Sequence of chain 1.O:
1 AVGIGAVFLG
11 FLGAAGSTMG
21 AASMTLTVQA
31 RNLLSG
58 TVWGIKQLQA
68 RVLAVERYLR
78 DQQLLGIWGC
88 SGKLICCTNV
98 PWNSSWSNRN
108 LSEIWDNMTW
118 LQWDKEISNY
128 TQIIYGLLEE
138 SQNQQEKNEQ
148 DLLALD

Binding-site contacts:
Ligand atom C8 contacts residue LYS122 of chain 1.O at 3.6 Å.
Ligand atom O7 contacts residue ASN126 of chain 1.O at 4.1 Å.
Ligand atom C5 contacts residue ASN126 of chain 1.O at 3.8 Å.
Ligand atom C1 contacts residue ASN126 of chain 1.O at 1.4 Å.
Ligand atom O5 contacts residue ASN126 of chain 1.O at 2.7 Å (h-bond).
Ligand atom C4 contacts residue ASN126 of chain 1.O at 4.3 Å.
Ligand atom N2 contacts residue ASN126 of chain 1.O at 2.4 Å (h-bond).
Ligand atom C8 contacts residue ASN126 of chain 1.O at 4.3 Å.
Ligand atom C7 contacts residue ASN126 of chain 1.O at 3.5 Å.
Ligand atom C2 contacts residue ASN126 of chain 1.O at 2.3 Å.
Ligand atom C3 contacts residue ASN126 of chain 1.O at 3.6 Å.

The small molecule below binds the protein below.
Small molecule (SMILES): CC(=O)N[C@H]1[C@H](O[C@H]2[C@H](O)[C@@H](NC(C)=O)CO[C@@H]2CO)O[C@H](CO)[C@@H](O[C@@H]2O[C@H](CO)[C@@H](O)[C@H](O)[C@@H]2O)[C@@H]1O